A protein and the small-molecule ligand that binds it are described below.
Small molecule (SMILES): Cc1cc(C)cc(NC(=O)Nc2ccc(S(N)(=O)=O)cc2)c1

Sequence of chain 1.A:
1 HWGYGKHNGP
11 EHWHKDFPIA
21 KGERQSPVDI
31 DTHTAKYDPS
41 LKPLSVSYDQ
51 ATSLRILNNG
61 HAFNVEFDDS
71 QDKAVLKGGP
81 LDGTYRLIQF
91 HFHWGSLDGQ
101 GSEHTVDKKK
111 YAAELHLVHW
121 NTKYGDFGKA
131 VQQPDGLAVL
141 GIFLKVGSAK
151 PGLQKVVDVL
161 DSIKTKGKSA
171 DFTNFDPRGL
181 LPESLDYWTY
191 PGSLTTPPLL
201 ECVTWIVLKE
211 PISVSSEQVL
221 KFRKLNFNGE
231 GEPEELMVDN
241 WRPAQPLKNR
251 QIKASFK

Binding-site contacts:
Ligand atom OAU contacts residue VAL118 of chain 1.A at 3.7 Å.
Ligand atom OAT contacts residue THR195 of chain 1.A at 2.9 Å (h-bond).
Ligand atom CAF contacts residue LEU194 of chain 1.A at 4.0 Å (hydrophobic).
Ligand atom SAQ contacts residue HIS91 of chain 1.A at 3.9 Å.
Ligand atom OAU contacts residue VAL139 of chain 1.A at 3.7 Å.
Ligand atom OAU contacts residue HIS91 of chain 1.A at 3.2 Å.
Ligand atom OAU contacts residue ZN1 of chain 1.B at 3.1 Å.
Ligand atom CAB contacts residue LEU194 of chain 1.A at 3.8 Å (hydrophobic).
Ligand atom CAA contacts residue THR196 of chain 1.A at 2.9 Å.
Ligand atom CAR contacts residue GLY128 of chain 1.A at 3.7 Å.
Ligand atom OAT contacts residue TRP205 of chain 1.A at 3.5 Å.
Ligand atom CAR contacts residue VAL131 of chain 1.A at 4.0 Å (hydrophobic).
Ligand atom CAC contacts residue LEU194 of chain 1.A at 3.8 Å (hydrophobic).
Ligand atom NAV contacts residue ZN1 of chain 1.B at 1.9 Å.
Ligand atom NAV contacts residue HIS116 of chain 1.A at 3.4 Å (h-bond).
Ligand atom CAA contacts residue GOL1 of chain 1.D at 3.8 Å.
Ligand atom SAQ contacts residue ZN1 of chain 1.B at 3.0 Å.
Ligand atom NAV contacts residue HIS91 of chain 1.A at 3.2 Å (h-bond).
Ligand atom CAE contacts residue GOL1 of chain 1.D at 3.9 Å.
Ligand atom OAU contacts residue HIS116 of chain 1.A at 3.5 Å (h-bond).
Ligand atom NAG contacts residue GOL1 of chain 1.D at 4.0 Å.
Ligand atom CAN contacts residue PHE127 of chain 1.A at 3.9 Å (hydrophobic).
Ligand atom CAE contacts residue LEU194 of chain 1.A at 3.9 Å (hydrophobic).
Ligand atom CAR contacts residue PHE127 of chain 1.A at 3.7 Å (hydrophobic).
Ligand atom CAD contacts residue HIS91 of chain 1.A at 4.0 Å.
Ligand atom SAQ contacts residue HIS116 of chain 1.A at 4.0 Å.
Ligand atom OAT contacts residue LEU194 of chain 1.A at 3.2 Å.
Ligand atom CAO contacts residue PHE127 of chain 1.A at 3.5 Å (hydrophobic).
Ligand atom OAT contacts residue SER193 of chain 1.A at 3.9 Å.
Ligand atom NAV contacts residue THR195 of chain 1.A at 2.8 Å (h-bond).
Ligand atom OAP contacts residue PHE127 of chain 1.A at 3.1 Å.
Ligand atom SAQ contacts residue THR195 of chain 1.A at 3.9 Å.
Ligand atom CAD contacts residue LEU194 of chain 1.A at 3.8 Å (hydrophobic).
Ligand atom CAB contacts residue THR196 of chain 1.A at 3.3 Å.
Ligand atom NAV contacts residue HIS93 of chain 1.A at 3.2 Å (h-bond).
Ligand atom CAA contacts residue LEU194 of chain 1.A at 4.0 Å (hydrophobic).
Ligand atom CAD contacts residue VAL118 of chain 1.A at 4.0 Å (hydrophobic).
Ligand atom CAE contacts residue GLN89 of chain 1.A at 3.9 Å.
Ligand atom CAB contacts residue THR195 of chain 1.A at 4.0 Å.
Ligand atom CAF contacts residue GOL1 of chain 1.D at 3.6 Å.